Sequence of chain 2.A:
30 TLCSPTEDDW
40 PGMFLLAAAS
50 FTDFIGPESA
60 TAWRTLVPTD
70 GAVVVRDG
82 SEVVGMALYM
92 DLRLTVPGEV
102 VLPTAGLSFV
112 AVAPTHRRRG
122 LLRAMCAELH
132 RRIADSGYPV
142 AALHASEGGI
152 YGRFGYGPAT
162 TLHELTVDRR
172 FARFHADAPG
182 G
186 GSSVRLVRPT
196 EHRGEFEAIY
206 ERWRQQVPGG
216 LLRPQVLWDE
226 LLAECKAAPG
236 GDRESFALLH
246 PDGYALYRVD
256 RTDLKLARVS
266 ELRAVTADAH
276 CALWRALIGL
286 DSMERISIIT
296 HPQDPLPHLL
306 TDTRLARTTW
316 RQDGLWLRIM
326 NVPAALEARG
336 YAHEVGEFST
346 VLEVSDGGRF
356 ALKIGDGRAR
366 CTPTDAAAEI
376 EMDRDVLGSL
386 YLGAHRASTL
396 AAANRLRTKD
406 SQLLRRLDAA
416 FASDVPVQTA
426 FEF

Binding-site contacts:
Ligand atom O contacts residue GLU427 of chain 2.A at 3.3 Å (salt-bridge).
Ligand atom CA contacts residue GLU427 of chain 2.A at 4.3 Å.
Ligand atom CB contacts residue GLU427 of chain 2.A at 3.5 Å.
Ligand atom O contacts residue GLU229 of chain 2.A at 4.3 Å.
Ligand atom O contacts residue PHE50 of chain 2.A at 3.7 Å.
Ligand atom CE contacts residue HIS145 of chain 2.A at 3.8 Å.
Ligand atom CD contacts residue HIS145 of chain 2.A at 3.7 Å.
Ligand atom CB contacts residue SER109 of chain 2.A at 3.6 Å.
Ligand atom NZ contacts residue TYR152 of chain 2.A at 3.1 Å (h-bond).
Ligand atom CG contacts residue PHE428 of chain 2.A at 3.7 Å (hydrophobic).
Ligand atom CG contacts residue GLU427 of chain 2.A at 4.2 Å.
Ligand atom CD contacts residue PHE110 of chain 2.A at 3.5 Å (hydrophobic).
Ligand atom NZ contacts residue HIS145 of chain 2.A at 2.8 Å (h-bond).
Ligand atom CB contacts residue TRP62 of chain 2.A at 3.5 Å (hydrophobic).
Ligand atom O contacts residue ASP52 of chain 2.A at 3.5 Å (salt-bridge).
Ligand atom CD contacts residue SER109 of chain 2.A at 3.7 Å.
Ligand atom CE contacts residue PHE110 of chain 2.A at 3.9 Å (hydrophobic).
Ligand atom NZ contacts residue PHE110 of chain 2.A at 3.7 Å.
Ligand atom CE contacts residue VAL111 of chain 2.A at 4.3 Å (hydrophobic).
Ligand atom NZ contacts residue LEU89 of chain 2.A at 4.3 Å.
Ligand atom CE contacts residue SER109 of chain 2.A at 3.9 Å.
Ligand atom C contacts residue ASP52 of chain 2.A at 3.5 Å.
Ligand atom O contacts residue ASP52 of chain 2.A at 4.0 Å.
Ligand atom CG contacts residue HIS145 of chain 2.A at 4.2 Å.
Ligand atom CG contacts residue SER109 of chain 2.A at 3.9 Å.
Ligand atom CD contacts residue GLU427 of chain 2.A at 3.2 Å.
Ligand atom O contacts residue PHE53 of chain 2.A at 4.2 Å.
Ligand atom CA contacts residue PHE50 of chain 2.A at 4.1 Å (hydrophobic).
Ligand atom CB contacts residue PHE50 of chain 2.A at 3.9 Å (hydrophobic).
Ligand atom N contacts residue GLU427 of chain 2.A at 3.1 Å (salt-bridge).
Ligand atom CB contacts residue PHE110 of chain 2.A at 4.1 Å (hydrophobic).
Ligand atom CE contacts residue TRP62 of chain 2.A at 3.5 Å (hydrophobic).
Ligand atom N contacts residue GLU427 of chain 2.A at 4.1 Å.
Ligand atom N contacts residue SER109 of chain 2.A at 4.3 Å.
Ligand atom N contacts residue ILE54 of chain 2.A at 3.9 Å.
Ligand atom CD contacts residue PHE428 of chain 2.A at 3.5 Å (hydrophobic).
Ligand atom NZ contacts residue TRP62 of chain 2.A at 4.1 Å.
Ligand atom CG contacts residue TRP62 of chain 2.A at 3.9 Å (hydrophobic).
Ligand atom CB contacts residue PHE428 of chain 2.A at 3.1 Å (hydrophobic).
Ligand atom C contacts residue PHE50 of chain 2.A at 4.1 Å (hydrophobic).

The protein below binds the small molecule below.
Small molecule (SMILES): C[C@H](NC(=O)[C@@H]1CCCN1)C(=O)N[C@@H](CCCCN)C(=O)N[C@H](C=O)CCCCN